Sequence of chain 2.A:
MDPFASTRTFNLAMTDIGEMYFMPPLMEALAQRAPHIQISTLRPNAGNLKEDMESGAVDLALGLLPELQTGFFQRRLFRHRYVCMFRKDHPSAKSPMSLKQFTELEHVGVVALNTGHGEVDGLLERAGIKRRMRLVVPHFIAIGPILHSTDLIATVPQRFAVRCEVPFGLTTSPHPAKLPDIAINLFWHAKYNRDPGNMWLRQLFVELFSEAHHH

The protein below binds the small molecule below.
Small molecule (SMILES): O=C(O)c1ccccc1O

Binding-site contacts:
Ligand atom C5 contacts residue ILE37 of chain 2.A at 4.0 Å (hydrophobic).
Ligand atom C6 contacts residue PHE10 of chain 2.A at 4.3 Å (hydrophobic).
Ligand atom C3 contacts residue GLY197 of chain 2.A at 4.2 Å.
Ligand atom C3 contacts residue MET1 of chain 2.A at 3.7 Å (hydrophobic).
Ligand atom O2 contacts residue PRO196 of chain 2.A at 3.8 Å.
Ligand atom C1 contacts residue MET1 of chain 2.A at 4.3 Å (hydrophobic).
Ligand atom C3 contacts residue TRP200 of chain 2.A at 3.9 Å (hydrophobic).
Ligand atom O1' contacts residue SER6 of chain 2.A at 2.5 Å (h-bond).
Ligand atom O1' contacts residue MET1 of chain 2.A at 4.0 Å.
Ligand atom C1' contacts residue SER6 of chain 2.A at 3.5 Å.
Ligand atom O2 contacts residue GLY197 of chain 2.A at 3.9 Å.
Ligand atom O2' contacts residue GLY197 of chain 2.A at 3.8 Å.
Ligand atom O2' contacts residue MET1 of chain 2.A at 4.3 Å.
Ligand atom C1' contacts residue MET1 of chain 2.A at 4.1 Å (hydrophobic).
Ligand atom C2 contacts residue MET1 of chain 2.A at 3.8 Å (hydrophobic).
Ligand atom C5 contacts residue TRP200 of chain 2.A at 3.8 Å (hydrophobic).
Ligand atom C5 contacts residue SER6 of chain 2.A at 4.2 Å.
Ligand atom C6 contacts residue SER6 of chain 2.A at 3.5 Å.
Ligand atom C1 contacts residue GLY197 of chain 2.A at 3.5 Å.
Ligand atom C4 contacts residue PRO3 of chain 2.A at 4.0 Å (hydrophobic).
Ligand atom O2 contacts residue MET1 of chain 2.A at 3.7 Å.
Ligand atom C1' contacts residue GLY197 of chain 2.A at 3.8 Å.
Ligand atom C2 contacts residue PRO196 of chain 2.A at 4.2 Å (hydrophobic).
Ligand atom C2 contacts residue GLY197 of chain 2.A at 3.7 Å.
Ligand atom C6 contacts residue GLY197 of chain 2.A at 4.0 Å.
Ligand atom O2' contacts residue ARG8 of chain 2.A at 4.3 Å.
Ligand atom C6 contacts residue ILE37 of chain 2.A at 4.1 Å (hydrophobic).
Ligand atom C3 contacts residue PRO196 of chain 2.A at 4.1 Å (hydrophobic).
Ligand atom C1' contacts residue ARG8 of chain 2.A at 4.3 Å.
Ligand atom C5 contacts residue GLY197 of chain 2.A at 4.5 Å.
Ligand atom C5 contacts residue PRO3 of chain 2.A at 4.0 Å (hydrophobic).
Ligand atom C1 contacts residue SER6 of chain 2.A at 3.9 Å.
Ligand atom C4 contacts residue TRP200 of chain 2.A at 3.2 Å (hydrophobic).
Ligand atom O1' contacts residue ARG8 of chain 2.A at 3.5 Å.